Binding-site contacts:
Ligand atom C4 contacts residue TYR93 of chain 1.A at 3.6 Å (hydrophobic).
Ligand atom C4 contacts residue SER31 of chain 1.B at 3.6 Å.
Ligand atom O1A contacts residue ASP54 of chain 1.B at 3.1 Å (salt-bridge).
Ligand atom C1 contacts residue GLY53 of chain 1.B at 3.5 Å.
Ligand atom C2 contacts residue ASP49 of chain 1.A at 3.5 Å.
Ligand atom O9 contacts residue TYR32 of chain 1.B at 3.5 Å.
Ligand atom C11 contacts residue TYR32 of chain 1.B at 3.5 Å (hydrophobic).
Ligand atom O1B contacts residue GLY53 of chain 1.B at 2.8 Å (h-bond).
Ligand atom O6 contacts residue ALA90 of chain 1.A at 2.8 Å (h-bond).
Ligand atom C6 contacts residue SER31 of chain 1.B at 3.3 Å.
Ligand atom O4 contacts residue ALA90 of chain 1.A at 2.8 Å (h-bond).
Ligand atom O3 contacts residue ASP49 of chain 1.A at 2.7 Å (salt-bridge).
Ligand atom N2 contacts residue TYR102 of chain 1.B at 3.3 Å (h-bond).
Ligand atom O6 contacts residue GLY101 of chain 1.B at 2.8 Å (h-bond).
Ligand atom C4 contacts residue TRP52 of chain 1.B at 3.7 Å (hydrophobic).
Ligand atom C8 contacts residue TYR102 of chain 1.B at 3.3 Å (hydrophobic).
Ligand atom C5 contacts residue SER31 of chain 1.B at 3.4 Å.
Ligand atom O6 contacts residue TRP52 of chain 1.B at 3.6 Å.
Ligand atom C4 contacts residue ALA90 of chain 1.A at 3.5 Å (hydrophobic).
Ligand atom O1A contacts residue GLY53 of chain 1.B at 3.3 Å (h-bond).
Ligand atom O3 contacts residue GLY101 of chain 1.B at 3.5 Å (h-bond).
Ligand atom C5 contacts residue TRP52 of chain 1.B at 3.7 Å (hydrophobic).
Ligand atom O6 contacts residue SER56 of chain 1.B at 3.2 Å (h-bond).
Ligand atom O8 contacts residue TRP52 of chain 1.B at 3.5 Å.
Ligand atom O8 contacts residue TYR32 of chain 1.B at 3.6 Å.
Ligand atom O2 contacts residue TYR102 of chain 1.B at 3.5 Å.
Ligand atom C3 contacts residue ASP49 of chain 1.A at 3.3 Å.
Ligand atom C6 contacts residue ALA90 of chain 1.A at 3.5 Å (hydrophobic).
Ligand atom O8 contacts residue GLY33 of chain 1.B at 2.9 Å (h-bond).
Ligand atom O9 contacts residue PRO98 of chain 1.B at 3.4 Å (h-bond).
Ligand atom O4 contacts residue TYR93 of chain 1.A at 3.3 Å (h-bond).
Ligand atom C3 contacts residue TYR102 of chain 1.B at 3.6 Å (hydrophobic).
Ligand atom O4 contacts residue SER91 of chain 1.A at 3.4 Å.
Ligand atom C6 contacts residue SER56 of chain 1.B at 3.3 Å.
Ligand atom N5 contacts residue SER31 of chain 1.B at 2.8 Å (h-bond).
Ligand atom C4 contacts residue TYR31 of chain 1.A at 3.5 Å (hydrophobic).
Ligand atom O6 contacts residue HIS33 of chain 1.A at 3.0 Å (h-bond).
Ligand atom O2 contacts residue ASP49 of chain 1.A at 2.7 Å (salt-bridge).
Ligand atom O2 contacts residue GLY101 of chain 1.B at 3.3 Å.
Ligand atom O6 contacts residue ALA90 of chain 1.A at 3.4 Å.

This small molecule binds to this protein.
Small molecule (SMILES): CC(=O)N[C@H]1[C@H](O[C@H]2[C@@H](O)[C@@H](CO)O[C@H](O[C@@H]3[C@H](O)[C@@H](O)[C@H](O[C@H]4[C@H](O)[C@@H](O)[C@H](O)O[C@@H]4CO)O[C@@H]3CO)[C@@H]2O)O[C@H](CO)[C@H](O)[C@@H]1O[C@@H]1O[C@H](CO)[C@H](O)[C@H](O[C@]2(C(=O)O)C[C@H](O)[C@@H](NC(C)=O)[C@H]([C@H](O)[C@H](O)CO)O2)[C@H]1O

Sequence of chain 1.A:
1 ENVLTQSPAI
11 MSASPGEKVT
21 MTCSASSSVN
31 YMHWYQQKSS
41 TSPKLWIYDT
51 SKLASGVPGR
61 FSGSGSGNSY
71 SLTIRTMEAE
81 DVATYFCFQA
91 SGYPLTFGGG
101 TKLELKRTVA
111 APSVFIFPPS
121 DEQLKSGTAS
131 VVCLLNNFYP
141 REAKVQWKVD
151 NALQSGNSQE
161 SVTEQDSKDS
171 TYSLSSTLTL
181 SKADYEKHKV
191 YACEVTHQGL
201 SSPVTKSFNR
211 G

Sequence of chain 1.B:
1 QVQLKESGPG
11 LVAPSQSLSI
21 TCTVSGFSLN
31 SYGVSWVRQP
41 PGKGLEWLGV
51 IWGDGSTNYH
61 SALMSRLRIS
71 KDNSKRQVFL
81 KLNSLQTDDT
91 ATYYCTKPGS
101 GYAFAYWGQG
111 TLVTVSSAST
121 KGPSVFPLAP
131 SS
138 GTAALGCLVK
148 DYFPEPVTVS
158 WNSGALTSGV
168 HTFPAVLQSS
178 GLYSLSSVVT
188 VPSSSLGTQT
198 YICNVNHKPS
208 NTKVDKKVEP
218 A